Sequence of chain 4.C:
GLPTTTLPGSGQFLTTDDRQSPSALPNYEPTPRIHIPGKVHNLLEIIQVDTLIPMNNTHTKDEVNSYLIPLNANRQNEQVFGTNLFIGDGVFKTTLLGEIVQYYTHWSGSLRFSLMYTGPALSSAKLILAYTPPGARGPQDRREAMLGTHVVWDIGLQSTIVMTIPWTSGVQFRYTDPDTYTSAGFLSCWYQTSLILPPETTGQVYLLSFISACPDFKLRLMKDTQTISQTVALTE

Binding-site contacts:
Ligand atom C6B contacts residue TYR197 of chain 4.A at 3.6 Å (hydrophobic).
Ligand atom O1B contacts residue MET221 of chain 4.A at 3.4 Å.
Ligand atom C31 contacts residue VAL176 of chain 4.A at 3.3 Å (hydrophobic).
Ligand atom CM1 contacts residue SER107 of chain 4.A at 3.6 Å.
Ligand atom C7C contacts residue TYR128 of chain 4.A at 3.6 Å (hydrophobic).
Ligand atom O1 contacts residue TYR152 of chain 4.A at 3.9 Å.
Ligand atom C4C contacts residue ILE104 of chain 4.A at 3.7 Å (hydrophobic).
Ligand atom C3B contacts residue MET221 of chain 4.A at 4.0 Å (hydrophobic).
Ligand atom C7C contacts residue TYR197 of chain 4.A at 3.8 Å (hydrophobic).
Ligand atom C31 contacts residue PRO174 of chain 4.A at 3.4 Å (hydrophobic).
Ligand atom C1B contacts residue MET221 of chain 4.A at 4.0 Å (hydrophobic).
Ligand atom C31 contacts residue SER175 of chain 4.A at 3.6 Å.
Ligand atom C31 contacts residue ALA150 of chain 4.A at 3.5 Å (hydrophobic).
Ligand atom O1B contacts residue TYR128 of chain 4.A at 3.9 Å.
Ligand atom C5C contacts residue TYR128 of chain 4.A at 3.5 Å (hydrophobic).
Ligand atom C3 contacts residue PHE186 of chain 4.A at 3.8 Å (hydrophobic).
Ligand atom N2 contacts residue ALA24 of chain 4.C at 3.4 Å.
Ligand atom C4 contacts residue MET224 of chain 4.A at 3.8 Å (hydrophobic).
Ligand atom O1 contacts residue ALA24 of chain 4.C at 3.6 Å.
Ligand atom C2C contacts residue VAL188 of chain 4.A at 3.2 Å (hydrophobic).
Ligand atom C3C contacts residue VAL188 of chain 4.A at 3.3 Å (hydrophobic).
Ligand atom C5 contacts residue PHE186 of chain 4.A at 3.5 Å (hydrophobic).
Ligand atom O1B contacts residue ILE104 of chain 4.A at 3.8 Å.
Ligand atom C6C contacts residue VAL191 of chain 4.A at 3.2 Å (hydrophobic).
Ligand atom N2 contacts residue PHE186 of chain 4.A at 3.7 Å.
Ligand atom C1C contacts residue TYR152 of chain 4.A at 4.0 Å (hydrophobic).
Ligand atom C4 contacts residue PHE186 of chain 4.A at 3.6 Å (hydrophobic).
Ligand atom C3C contacts residue TYR128 of chain 4.A at 3.9 Å (hydrophobic).
Ligand atom C5C contacts residue ILE104 of chain 4.A at 3.6 Å (hydrophobic).
Ligand atom O1 contacts residue PHE186 of chain 4.A at 3.5 Å.
Ligand atom C5 contacts residue TYR152 of chain 4.A at 3.8 Å (hydrophobic).
Ligand atom C5B contacts residue TYR197 of chain 4.A at 3.7 Å (hydrophobic).
Ligand atom C4 contacts residue TYR152 of chain 4.A at 3.9 Å (hydrophobic).
Ligand atom C5B contacts residue LEU106 of chain 4.A at 3.7 Å (hydrophobic).
Ligand atom N2 contacts residue PRO174 of chain 4.A at 3.9 Å.
Ligand atom C4C contacts residue TYR152 of chain 4.A at 3.8 Å (hydrophobic).
Ligand atom C6C contacts residue MET221 of chain 4.A at 3.7 Å (hydrophobic).
Ligand atom O1 contacts residue VAL188 of chain 4.A at 3.8 Å.
Ligand atom C3 contacts residue PRO174 of chain 4.A at 3.8 Å (hydrophobic).
Ligand atom C2B contacts residue MET221 of chain 4.A at 3.6 Å (hydrophobic).

Sequence of chain 4.A:
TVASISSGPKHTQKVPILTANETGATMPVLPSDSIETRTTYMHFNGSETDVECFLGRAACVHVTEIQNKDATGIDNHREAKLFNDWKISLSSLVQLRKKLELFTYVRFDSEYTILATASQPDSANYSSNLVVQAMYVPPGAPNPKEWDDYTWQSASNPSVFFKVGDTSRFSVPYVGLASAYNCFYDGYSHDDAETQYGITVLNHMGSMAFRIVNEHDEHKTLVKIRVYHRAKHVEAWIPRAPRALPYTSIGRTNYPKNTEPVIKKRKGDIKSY

A protein and the small-molecule ligand that binds it are described below.
Small molecule (SMILES): Cc1cc(CCCCCCCOc2ccc(C3=N[C@@H](C)CO3)cc2)on1